Sequence of chain 1.B:
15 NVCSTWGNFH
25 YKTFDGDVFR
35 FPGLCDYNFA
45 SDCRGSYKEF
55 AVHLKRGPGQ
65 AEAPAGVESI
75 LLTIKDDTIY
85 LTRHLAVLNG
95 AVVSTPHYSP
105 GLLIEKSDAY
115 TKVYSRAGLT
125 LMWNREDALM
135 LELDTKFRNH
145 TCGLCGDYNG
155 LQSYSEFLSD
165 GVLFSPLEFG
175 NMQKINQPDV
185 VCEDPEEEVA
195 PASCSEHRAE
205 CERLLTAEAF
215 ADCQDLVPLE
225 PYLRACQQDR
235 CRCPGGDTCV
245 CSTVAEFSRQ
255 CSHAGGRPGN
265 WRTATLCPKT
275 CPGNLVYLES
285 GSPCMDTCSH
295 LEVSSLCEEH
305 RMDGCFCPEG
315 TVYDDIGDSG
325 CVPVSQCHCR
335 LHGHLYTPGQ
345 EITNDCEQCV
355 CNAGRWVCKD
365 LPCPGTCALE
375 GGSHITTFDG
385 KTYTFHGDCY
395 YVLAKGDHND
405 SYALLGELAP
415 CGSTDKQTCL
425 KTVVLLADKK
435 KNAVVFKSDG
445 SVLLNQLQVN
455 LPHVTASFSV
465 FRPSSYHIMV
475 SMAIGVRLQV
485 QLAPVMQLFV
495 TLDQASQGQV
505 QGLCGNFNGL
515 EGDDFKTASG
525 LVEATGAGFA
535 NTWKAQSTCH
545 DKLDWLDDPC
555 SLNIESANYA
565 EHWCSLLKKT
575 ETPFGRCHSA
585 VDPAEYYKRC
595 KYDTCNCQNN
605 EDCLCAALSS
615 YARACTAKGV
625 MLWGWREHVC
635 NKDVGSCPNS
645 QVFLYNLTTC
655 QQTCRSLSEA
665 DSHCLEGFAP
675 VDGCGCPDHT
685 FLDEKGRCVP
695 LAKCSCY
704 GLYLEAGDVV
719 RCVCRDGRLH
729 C

Binding-site contacts:
Ligand atom C4 contacts residue ASN153 of chain 1.B at 4.5 Å.
Ligand atom C3 contacts residue ASN153 of chain 1.B at 4.3 Å.
Ligand atom O6 contacts residue ARG142 of chain 1.B at 4.1 Å.
Ligand atom C7 contacts residue ASN143 of chain 1.B at 3.8 Å.
Ligand atom O6 contacts residue ASN143 of chain 1.B at 3.2 Å (h-bond).
Ligand atom C3 contacts residue ASN143 of chain 1.B at 3.7 Å.
Ligand atom N2 contacts residue ASN143 of chain 1.B at 3.6 Å.
Ligand atom C2 contacts residue ASN143 of chain 1.B at 2.6 Å.
Ligand atom O3 contacts residue ASN153 of chain 1.B at 3.3 Å (h-bond).
Ligand atom C1 contacts residue ASN143 of chain 1.B at 1.5 Å.
Ligand atom O5 contacts residue ASN143 of chain 1.B at 2.4 Å (h-bond).
Ligand atom O7 contacts residue ASN143 of chain 1.B at 2.9 Å (h-bond).
Ligand atom C4 contacts residue ASN143 of chain 1.B at 3.6 Å.
Ligand atom C5 contacts residue ASN143 of chain 1.B at 3.2 Å.
Ligand atom O7 contacts residue ASN153 of chain 1.B at 4.1 Å.
Ligand atom C6 contacts residue ARG142 of chain 1.B at 3.8 Å.
Ligand atom C6 contacts residue ASN143 of chain 1.B at 3.3 Å.
Ligand atom O4 contacts residue ARG142 of chain 1.B at 4.2 Å.

A protein and the small-molecule ligand that binds it are described below.
Small molecule (SMILES): CC(=O)N[C@@H]1[C@@H](O)[C@H](O)[C@@H](CO)O[C@H]1O